Binding-site contacts:
Ligand atom C09 contacts residue MET95 of chain 1.F at 3.5 Å (hydrophobic).
Ligand atom C03 contacts residue MET95 of chain 1.F at 3.4 Å (hydrophobic).
Ligand atom F34 contacts residue ILE94 of chain 1.F at 3.1 Å.
Ligand atom C29 contacts residue MET98 of chain 1.F at 3.3 Å (hydrophobic).
Ligand atom C29 contacts residue PRO99 of chain 1.F at 3.2 Å (hydrophobic).
Ligand atom C27 contacts residue GLY101 of chain 1.F at 3.6 Å.
Ligand atom N07 contacts residue GLN96 of chain 1.F at 3.6 Å.
Ligand atom C30 contacts residue GLY101 of chain 1.F at 3.4 Å.
Ligand atom C33 contacts residue CYS102 of chain 1.F at 1.8 Å (hydrophobic).
Ligand atom C14 contacts residue VAL31 of chain 1.F at 3.6 Å (hydrophobic).
Ligand atom N10 contacts residue MET98 of chain 1.F at 2.9 Å (h-bond).
Ligand atom O05 contacts residue MET98 of chain 1.F at 3.4 Å (h-bond).
Ligand atom O05 contacts residue LEU23 of chain 1.F at 3.4 Å.
Ligand atom C23 contacts residue GLN96 of chain 1.F at 3.1 Å.
Ligand atom C26 contacts residue LEU23 of chain 1.F at 3.6 Å (hydrophobic).
Ligand atom C16 contacts residue VAL31 of chain 1.F at 3.3 Å (hydrophobic).
Ligand atom C23 contacts residue ALA48 of chain 1.F at 3.4 Å (hydrophobic).
Ligand atom C11 contacts residue THR159 of chain 1.F at 3.6 Å.
Ligand atom C32 contacts residue CYS102 of chain 1.F at 3.1 Å (hydrophobic).
Ligand atom C21 contacts residue LEU149 of chain 1.F at 3.7 Å (hydrophobic).
Ligand atom C31 contacts residue CYS102 of chain 1.F at 3.3 Å (hydrophobic).
Ligand atom S17 contacts residue ARG146 of chain 1.F at 3.6 Å.
Ligand atom C28 contacts residue GLY101 of chain 1.F at 3.6 Å.
Ligand atom C11 contacts residue ASP160 of chain 1.F at 3.7 Å.
Ligand atom O05 contacts residue LEU97 of chain 1.F at 3.4 Å.
Ligand atom C27 contacts residue MET98 of chain 1.F at 3.5 Å (hydrophobic).
Ligand atom C33 contacts residue ASP105 of chain 1.F at 3.4 Å.
Ligand atom C18 contacts residue ARG146 of chain 1.F at 2.9 Å.
Ligand atom C06 contacts residue LEU93 of chain 1.F at 3.6 Å (hydrophobic).
Ligand atom C22 contacts residue LEU149 of chain 1.F at 3.4 Å (hydrophobic).
Ligand atom C03 contacts residue LYS50 of chain 1.F at 3.6 Å.
Ligand atom N07 contacts residue MET98 of chain 1.F at 2.8 Å (h-bond).
Ligand atom N04 contacts residue LYS50 of chain 1.F at 3.0 Å (salt-bridge).
Ligand atom C06 contacts residue MET95 of chain 1.F at 3.4 Å (hydrophobic).
Ligand atom F34 contacts residue MET95 of chain 1.F at 3.5 Å.
Ligand atom C03 contacts residue ALA48 of chain 1.F at 3.4 Å (hydrophobic).
Ligand atom N04 contacts residue VAL31 of chain 1.F at 3.2 Å.
Ligand atom C03 contacts residue LEU93 of chain 1.F at 3.6 Å (hydrophobic).
Ligand atom N12 contacts residue CYS102 of chain 1.F at 3.7 Å.
Ligand atom F34 contacts residue LEU93 of chain 1.F at 2.9 Å.

Sequence of chain 1.F:
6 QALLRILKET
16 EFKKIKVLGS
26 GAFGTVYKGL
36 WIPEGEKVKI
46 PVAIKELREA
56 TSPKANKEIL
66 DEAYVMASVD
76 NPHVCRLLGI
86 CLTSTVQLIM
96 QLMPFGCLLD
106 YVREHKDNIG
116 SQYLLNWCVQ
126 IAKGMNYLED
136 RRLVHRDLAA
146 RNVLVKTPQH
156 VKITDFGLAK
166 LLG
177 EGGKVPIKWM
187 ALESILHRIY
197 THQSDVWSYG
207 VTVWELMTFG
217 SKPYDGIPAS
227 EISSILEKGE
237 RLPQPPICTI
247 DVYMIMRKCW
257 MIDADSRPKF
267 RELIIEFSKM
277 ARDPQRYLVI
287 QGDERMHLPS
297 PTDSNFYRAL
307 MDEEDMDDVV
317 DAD

The small molecule below binds the protein below.
Small molecule (SMILES): CCC(=O)Nc1ccc(OC)c(Nc2cc(-c3[nH]c(SC)nc3-c3ccc(F)cc3)ccn2)c1